Binding-site contacts:
Ligand atom O7 contacts residue ALA254 of chain 2.A at 4.2 Å.
Ligand atom C7 contacts residue ASN252 of chain 2.A at 4.2 Å.
Ligand atom C3 contacts residue ASN181 of chain 2.A at 3.9 Å.
Ligand atom O7 contacts residue ASN181 of chain 2.A at 4.1 Å.
Ligand atom C6 contacts residue ASN252 of chain 2.A at 4.1 Å.
Ligand atom C2 contacts residue ASN181 of chain 2.A at 3.0 Å.
Ligand atom C1 contacts residue ASN181 of chain 2.A at 1.5 Å.
Ligand atom O5 contacts residue ASN252 of chain 2.A at 4.3 Å.
Ligand atom C6 contacts residue ASN181 of chain 2.A at 3.6 Å.
Ligand atom C3 contacts residue ASN252 of chain 2.A at 3.8 Å.
Ligand atom O5 contacts residue ASN181 of chain 2.A at 1.5 Å (h-bond).
Ligand atom C8 contacts residue SER233 of chain 3.A at 3.8 Å.
Ligand atom C2 contacts residue ASN252 of chain 2.A at 4.0 Å.
Ligand atom O6 contacts residue ASN181 of chain 2.A at 3.9 Å.
Ligand atom C5 contacts residue ASN252 of chain 2.A at 3.3 Å.
Ligand atom C5 contacts residue ASN181 of chain 2.A at 2.8 Å.
Ligand atom N2 contacts residue ASN181 of chain 2.A at 3.9 Å.
Ligand atom O4 contacts residue ASN252 of chain 2.A at 3.5 Å (h-bond).
Ligand atom C8 contacts residue ASN252 of chain 2.A at 4.4 Å.
Ligand atom C7 contacts residue ASN181 of chain 2.A at 4.3 Å.
Ligand atom C4 contacts residue ASN252 of chain 2.A at 3.7 Å.
Ligand atom C1 contacts residue ASN252 of chain 2.A at 3.7 Å.
Ligand atom C4 contacts residue ASN181 of chain 2.A at 3.8 Å.
Ligand atom N2 contacts residue ASN252 of chain 2.A at 3.5 Å (h-bond).

This small molecule binds to this protein.
Small molecule (SMILES): CC(=O)N[C@@H]1[C@@H](O)[C@H](O)[C@@H](CO)O[C@H]1O

Sequence of chain 2.A:
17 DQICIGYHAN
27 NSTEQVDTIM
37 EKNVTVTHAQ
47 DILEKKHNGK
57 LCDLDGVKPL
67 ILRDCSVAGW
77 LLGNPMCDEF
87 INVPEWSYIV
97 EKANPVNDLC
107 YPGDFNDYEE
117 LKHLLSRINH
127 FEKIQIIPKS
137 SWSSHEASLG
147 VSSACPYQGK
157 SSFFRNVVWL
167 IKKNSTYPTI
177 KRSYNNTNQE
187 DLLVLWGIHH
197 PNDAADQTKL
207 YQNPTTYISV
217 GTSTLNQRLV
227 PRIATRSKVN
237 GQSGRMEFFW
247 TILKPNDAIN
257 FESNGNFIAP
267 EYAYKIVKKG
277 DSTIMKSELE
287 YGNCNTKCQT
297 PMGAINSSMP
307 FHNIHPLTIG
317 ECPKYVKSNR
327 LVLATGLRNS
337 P

Sequence of chain 3.A:
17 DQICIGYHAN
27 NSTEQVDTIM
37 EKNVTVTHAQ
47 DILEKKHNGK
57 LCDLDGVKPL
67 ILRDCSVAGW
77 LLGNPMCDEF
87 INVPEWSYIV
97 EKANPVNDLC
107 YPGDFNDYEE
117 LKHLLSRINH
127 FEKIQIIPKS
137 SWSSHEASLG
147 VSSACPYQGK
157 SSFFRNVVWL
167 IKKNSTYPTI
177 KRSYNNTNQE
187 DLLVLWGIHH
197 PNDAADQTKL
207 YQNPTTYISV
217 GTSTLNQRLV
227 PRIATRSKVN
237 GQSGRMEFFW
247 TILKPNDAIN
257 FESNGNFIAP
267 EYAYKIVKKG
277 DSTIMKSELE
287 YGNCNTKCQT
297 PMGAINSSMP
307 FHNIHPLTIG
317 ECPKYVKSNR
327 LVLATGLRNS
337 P